Sequence of chain 16.C:
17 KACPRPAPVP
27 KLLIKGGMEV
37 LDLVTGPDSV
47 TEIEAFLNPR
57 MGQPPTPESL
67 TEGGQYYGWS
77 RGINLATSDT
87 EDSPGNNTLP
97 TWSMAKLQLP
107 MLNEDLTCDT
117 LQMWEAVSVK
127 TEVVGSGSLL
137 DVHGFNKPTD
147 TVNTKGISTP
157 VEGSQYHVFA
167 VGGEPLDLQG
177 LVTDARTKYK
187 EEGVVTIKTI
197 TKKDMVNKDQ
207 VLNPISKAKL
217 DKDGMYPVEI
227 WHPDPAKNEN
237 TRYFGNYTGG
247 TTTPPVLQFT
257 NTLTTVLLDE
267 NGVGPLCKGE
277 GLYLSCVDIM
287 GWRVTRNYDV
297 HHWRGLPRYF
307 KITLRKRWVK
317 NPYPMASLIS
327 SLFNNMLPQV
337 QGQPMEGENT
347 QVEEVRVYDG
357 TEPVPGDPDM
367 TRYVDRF

A protein and the small-molecule ligand that binds it are described below.
Small molecule (SMILES): CC(=O)N[C@@H]1[C@@H](O[C@@H]2O[C@H](CO)[C@H](O)[C@H](O[C@]3(C(=O)O)C[C@H](O)[C@@H](NC(C)=O)[C@H]([C@H](O)[C@H](O)CO)O3)[C@H]2O)[C@H](O)[C@@H](CO[C@]2(C(=O)O)C[C@H](O)[C@@H](NC(C)=O)[C@H]([C@H](O)[C@H](O)CO)O2)O[C@H]1O

Sequence of chain 16.B:
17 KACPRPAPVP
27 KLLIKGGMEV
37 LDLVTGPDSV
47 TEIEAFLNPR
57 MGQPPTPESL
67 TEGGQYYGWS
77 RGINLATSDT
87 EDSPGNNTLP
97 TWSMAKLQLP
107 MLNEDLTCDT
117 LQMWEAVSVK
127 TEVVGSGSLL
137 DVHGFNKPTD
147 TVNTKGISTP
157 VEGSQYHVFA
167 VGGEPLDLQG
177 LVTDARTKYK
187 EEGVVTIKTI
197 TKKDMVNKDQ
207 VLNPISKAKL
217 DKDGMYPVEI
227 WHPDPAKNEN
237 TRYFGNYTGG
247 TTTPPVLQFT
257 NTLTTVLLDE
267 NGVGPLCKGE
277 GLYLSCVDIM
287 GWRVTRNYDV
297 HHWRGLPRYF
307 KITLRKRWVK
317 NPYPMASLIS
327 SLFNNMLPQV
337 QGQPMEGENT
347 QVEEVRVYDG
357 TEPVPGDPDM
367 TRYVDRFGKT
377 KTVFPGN

Binding-site contacts:
Ligand atom C4 contacts residue TYR72 of chain 16.B at 4.1 Å (hydrophobic).
Ligand atom C2 contacts residue GLY78 of chain 16.B at 4.1 Å.
Ligand atom C3 contacts residue GLY78 of chain 16.B at 4.1 Å.
Ligand atom C5 contacts residue ASN93 of chain 16.B at 4.3 Å.
Ligand atom C6 contacts residue ASN93 of chain 16.B at 3.2 Å.
Ligand atom C1 contacts residue ARG77 of chain 16.B at 3.4 Å.
Ligand atom O4 contacts residue ASN80 of chain 16.B at 4.2 Å.
Ligand atom C3 contacts residue GLY78 of chain 16.B at 3.9 Å.
Ligand atom C6 contacts residue TYR72 of chain 16.B at 4.0 Å (hydrophobic).
Ligand atom O1B contacts residue ASN80 of chain 16.B at 4.3 Å.
Ligand atom C3 contacts residue HIS298 of chain 16.B at 3.4 Å.
Ligand atom O1B contacts residue SER89 of chain 16.B at 4.1 Å.
Ligand atom N5 contacts residue TYR72 of chain 16.B at 3.1 Å (h-bond).
Ligand atom O4 contacts residue HIS298 of chain 16.B at 2.9 Å (h-bond).
Ligand atom C8 contacts residue ARG77 of chain 16.B at 4.3 Å.
Ligand atom O8 contacts residue ARG77 of chain 16.B at 3.4 Å (salt-bridge).
Ligand atom C4 contacts residue HIS298 of chain 16.B at 3.4 Å.
Ligand atom O1B contacts residue ARG77 of chain 16.B at 3.1 Å (salt-bridge).
Ligand atom O4 contacts residue GLY78 of chain 16.B at 3.0 Å.
Ligand atom C3 contacts residue VAL296 of chain 16.B at 3.5 Å (hydrophobic).
Ligand atom O1A contacts residue TYR72 of chain 16.B at 3.4 Å.
Ligand atom O3 contacts residue GLY78 of chain 16.B at 3.4 Å.
Ligand atom C11 contacts residue TYR72 of chain 16.B at 4.0 Å (hydrophobic).
Ligand atom O8 contacts residue TYR72 of chain 16.B at 3.4 Å (h-bond).
Ligand atom C10 contacts residue TYR72 of chain 16.B at 4.1 Å (hydrophobic).
Ligand atom C5 contacts residue TYR72 of chain 16.B at 3.9 Å (hydrophobic).
Ligand atom C11 contacts residue ASP85 of chain 16.C at 4.0 Å.
Ligand atom O1B contacts residue TYR72 of chain 16.B at 4.2 Å.
Ligand atom O1A contacts residue GLY78 of chain 16.B at 4.0 Å.
Ligand atom O1A contacts residue ARG77 of chain 16.B at 2.9 Å (salt-bridge).
Ligand atom O4 contacts residue VAL296 of chain 16.B at 4.0 Å.
Ligand atom O4 contacts residue THR291 of chain 16.B at 3.1 Å.
Ligand atom C4 contacts residue GLY78 of chain 16.B at 3.6 Å.
Ligand atom C4 contacts residue ARG77 of chain 16.B at 4.0 Å.
Ligand atom C1 contacts residue TYR72 of chain 16.B at 4.1 Å (hydrophobic).
Ligand atom O4 contacts residue ILE79 of chain 16.B at 3.6 Å (h-bond).
Ligand atom O6 contacts residue ASN93 of chain 16.B at 3.2 Å (h-bond).
Ligand atom O3 contacts residue VAL296 of chain 16.B at 4.0 Å.
Ligand atom C3 contacts residue ARG77 of chain 16.B at 3.9 Å.
Ligand atom C7 contacts residue TYR72 of chain 16.B at 4.3 Å (hydrophobic).